This protein binds this small molecule.
Small molecule (SMILES): CC(=O)N[C@@H]1[C@@H](O)[C@H](O)[C@@H](CO)O[C@H]1O

Sequence of chain 1.A:
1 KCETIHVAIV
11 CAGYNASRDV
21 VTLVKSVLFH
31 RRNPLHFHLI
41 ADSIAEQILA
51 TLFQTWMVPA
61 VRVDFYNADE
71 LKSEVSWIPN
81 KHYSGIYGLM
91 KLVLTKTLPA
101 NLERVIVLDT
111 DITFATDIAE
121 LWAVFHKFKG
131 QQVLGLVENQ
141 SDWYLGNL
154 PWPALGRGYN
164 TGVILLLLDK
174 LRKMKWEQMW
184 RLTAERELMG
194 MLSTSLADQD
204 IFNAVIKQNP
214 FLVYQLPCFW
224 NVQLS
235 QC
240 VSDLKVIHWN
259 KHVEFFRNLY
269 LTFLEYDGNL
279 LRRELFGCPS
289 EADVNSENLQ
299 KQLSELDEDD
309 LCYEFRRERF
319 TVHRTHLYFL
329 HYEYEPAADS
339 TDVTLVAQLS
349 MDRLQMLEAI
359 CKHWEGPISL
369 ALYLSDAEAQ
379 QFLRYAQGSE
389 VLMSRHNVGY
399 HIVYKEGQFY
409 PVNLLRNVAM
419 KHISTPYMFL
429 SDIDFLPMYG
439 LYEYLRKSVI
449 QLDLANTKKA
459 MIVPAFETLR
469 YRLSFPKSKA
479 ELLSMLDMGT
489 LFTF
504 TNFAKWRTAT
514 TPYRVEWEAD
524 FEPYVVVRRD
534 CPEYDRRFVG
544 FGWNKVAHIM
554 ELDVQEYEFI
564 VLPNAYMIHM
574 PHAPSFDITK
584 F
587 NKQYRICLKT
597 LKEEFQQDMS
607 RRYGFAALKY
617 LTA

Binding-site contacts:
Ligand atom C1 contacts residue ASN15 of chain 1.A at 1.4 Å.
Ligand atom C5 contacts residue ASN15 of chain 1.A at 3.6 Å.
Ligand atom C4 contacts residue ASN15 of chain 1.A at 4.2 Å.
Ligand atom O7 contacts residue ASN15 of chain 1.A at 3.1 Å (h-bond).
Ligand atom C6 contacts residue GLN385 of chain 1.A at 3.1 Å.
Ligand atom O6 contacts residue LEU381 of chain 1.A at 4.2 Å.
Ligand atom C6 contacts residue ARG18 of chain 1.A at 4.3 Å.
Ligand atom C8 contacts residue PO41 of chain 1.D at 3.0 Å.
Ligand atom O6 contacts residue GLN385 of chain 1.A at 2.5 Å (h-bond).
Ligand atom N2 contacts residue PO41 of chain 1.D at 3.8 Å.
Ligand atom C7 contacts residue ASN15 of chain 1.A at 3.3 Å.
Ligand atom C7 contacts residue PO41 of chain 1.D at 3.7 Å.
Ligand atom N2 contacts residue ASN15 of chain 1.A at 3.0 Å (h-bond).
Ligand atom O4 contacts residue MET391 of chain 1.A at 3.6 Å.
Ligand atom C3 contacts residue ASN15 of chain 1.A at 3.8 Å.
Ligand atom O7 contacts residue PO41 of chain 1.D at 4.1 Å.
Ligand atom C2 contacts residue ASN15 of chain 1.A at 2.5 Å.
Ligand atom O5 contacts residue ARG18 of chain 1.A at 4.0 Å.
Ligand atom O5 contacts residue ASN15 of chain 1.A at 2.3 Å (h-bond).
Ligand atom O6 contacts residue ARG18 of chain 1.A at 4.1 Å.